Sequence of chain 21.A:
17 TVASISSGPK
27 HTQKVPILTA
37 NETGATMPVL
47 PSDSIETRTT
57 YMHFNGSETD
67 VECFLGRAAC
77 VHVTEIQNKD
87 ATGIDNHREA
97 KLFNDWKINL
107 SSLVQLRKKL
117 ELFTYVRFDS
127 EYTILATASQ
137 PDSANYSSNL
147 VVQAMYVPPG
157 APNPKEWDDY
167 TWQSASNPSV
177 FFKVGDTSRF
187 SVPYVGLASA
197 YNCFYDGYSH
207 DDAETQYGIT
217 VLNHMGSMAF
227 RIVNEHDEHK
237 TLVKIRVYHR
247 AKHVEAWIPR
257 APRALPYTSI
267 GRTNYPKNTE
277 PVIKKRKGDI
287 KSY

Binding-site contacts:
Ligand atom C1B contacts residue MET221 of chain 21.A at 3.8 Å (hydrophobic).
Ligand atom C31 contacts residue ALA150 of chain 21.A at 3.5 Å (hydrophobic).
Ligand atom N3A contacts residue ASN219 of chain 21.A at 3.0 Å (h-bond).
Ligand atom C3B contacts residue MET221 of chain 21.A at 3.8 Å (hydrophobic).
Ligand atom C4B contacts residue LEU106 of chain 21.A at 3.7 Å (hydrophobic).
Ligand atom C3 contacts residue PRO174 of chain 21.A at 3.8 Å (hydrophobic).
Ligand atom C3 contacts residue PHE186 of chain 21.A at 3.8 Å (hydrophobic).
Ligand atom C4 contacts residue TYR152 of chain 21.A at 3.9 Å (hydrophobic).
Ligand atom C3C contacts residue TYR128 of chain 21.A at 3.9 Å (hydrophobic).
Ligand atom C5B contacts residue TYR197 of chain 21.A at 3.7 Å (hydrophobic).
Ligand atom C31 contacts residue SER175 of chain 21.A at 3.6 Å.
Ligand atom C5B contacts residue LEU106 of chain 21.A at 3.5 Å (hydrophobic).
Ligand atom C5C contacts residue ILE104 of chain 21.A at 3.8 Å (hydrophobic).
Ligand atom C5 contacts residue PHE186 of chain 21.A at 3.5 Å (hydrophobic).
Ligand atom O1B contacts residue MET221 of chain 21.A at 3.4 Å.
Ligand atom C4C contacts residue TYR152 of chain 21.A at 3.8 Å (hydrophobic).
Ligand atom N2 contacts residue PHE186 of chain 21.A at 3.7 Å.
Ligand atom C7C contacts residue TYR128 of chain 21.A at 3.6 Å (hydrophobic).
Ligand atom C4 contacts residue PHE186 of chain 21.A at 3.6 Å (hydrophobic).
Ligand atom C4 contacts residue MET224 of chain 21.A at 3.8 Å (hydrophobic).
Ligand atom C31 contacts residue VAL176 of chain 21.A at 3.3 Å (hydrophobic).
Ligand atom C31 contacts residue PRO174 of chain 21.A at 3.4 Å (hydrophobic).
Ligand atom O1 contacts residue ALA24 of chain 21.C at 3.6 Å.
Ligand atom C2B contacts residue MET221 of chain 21.A at 3.5 Å (hydrophobic).
Ligand atom C6B contacts residue TYR197 of chain 21.A at 3.6 Å (hydrophobic).
Ligand atom N2 contacts residue ALA24 of chain 21.C at 3.4 Å.
Ligand atom C7C contacts residue TYR197 of chain 21.A at 3.8 Å (hydrophobic).
Ligand atom O1 contacts residue VAL188 of chain 21.A at 3.8 Å.
Ligand atom C6C contacts residue VAL191 of chain 21.A at 3.2 Å (hydrophobic).
Ligand atom C6C contacts residue MET221 of chain 21.A at 3.7 Å (hydrophobic).
Ligand atom CM1 contacts residue SER107 of chain 21.A at 3.9 Å.
Ligand atom C2C contacts residue VAL188 of chain 21.A at 3.2 Å (hydrophobic).
Ligand atom O1B contacts residue TYR128 of chain 21.A at 3.9 Å.
Ligand atom C4A contacts residue ASN219 of chain 21.A at 3.5 Å.
Ligand atom C3C contacts residue VAL188 of chain 21.A at 3.3 Å (hydrophobic).
Ligand atom C5C contacts residue TYR128 of chain 21.A at 3.5 Å (hydrophobic).
Ligand atom C6B contacts residue LEU106 of chain 21.A at 3.9 Å (hydrophobic).
Ligand atom C5 contacts residue TYR152 of chain 21.A at 3.8 Å (hydrophobic).
Ligand atom O1 contacts residue PHE186 of chain 21.A at 3.5 Å.
Ligand atom O1 contacts residue TYR152 of chain 21.A at 3.9 Å.

Sequence of chain 21.C:
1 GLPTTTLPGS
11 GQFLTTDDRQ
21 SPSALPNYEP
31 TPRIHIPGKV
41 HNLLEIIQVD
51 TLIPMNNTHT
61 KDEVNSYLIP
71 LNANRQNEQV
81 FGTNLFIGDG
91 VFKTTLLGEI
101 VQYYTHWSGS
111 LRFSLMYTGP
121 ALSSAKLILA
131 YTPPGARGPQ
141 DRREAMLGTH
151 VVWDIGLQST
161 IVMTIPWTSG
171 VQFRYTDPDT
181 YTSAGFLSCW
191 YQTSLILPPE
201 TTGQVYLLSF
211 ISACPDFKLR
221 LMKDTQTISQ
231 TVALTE

A protein and the small-molecule ligand that binds it are described below.
Small molecule (SMILES): Cc1cc(CCCCCCCOc2ccc(C3=N[C@@H](C)CO3)cc2)on1